Binding-site contacts:
Ligand atom O5 contacts residue ASN282 of chain 1.C at 2.4 Å (h-bond).
Ligand atom C7 contacts residue GLU281 of chain 1.C at 3.5 Å.
Ligand atom N2 contacts residue ASN282 of chain 1.C at 2.9 Å (h-bond).
Ligand atom C1 contacts residue GLU281 of chain 1.C at 3.9 Å.
Ligand atom C2 contacts residue ASN282 of chain 1.C at 2.5 Å.
Ligand atom O7 contacts residue ASN282 of chain 1.C at 3.5 Å (h-bond).
Ligand atom C8 contacts residue ASN282 of chain 1.C at 4.5 Å.
Ligand atom C2 contacts residue GLU281 of chain 1.C at 3.7 Å.
Ligand atom N2 contacts residue GLU281 of chain 1.C at 2.8 Å (salt-bridge).
Ligand atom C3 contacts residue GLU281 of chain 1.C at 4.2 Å.
Ligand atom C3 contacts residue ASN282 of chain 1.C at 3.8 Å.
Ligand atom C8 contacts residue GLU281 of chain 1.C at 3.4 Å.
Ligand atom O6 contacts residue ASN282 of chain 1.C at 4.2 Å.
Ligand atom C7 contacts residue ASN282 of chain 1.C at 3.4 Å.
Ligand atom C5 contacts residue ASN282 of chain 1.C at 3.7 Å.
Ligand atom C7 contacts residue ASN280 of chain 1.C at 3.6 Å.
Ligand atom C1 contacts residue ASN282 of chain 1.C at 1.4 Å.
Ligand atom C8 contacts residue ASN280 of chain 1.C at 3.4 Å.
Ligand atom N2 contacts residue ASN280 of chain 1.C at 4.4 Å.
Ligand atom O7 contacts residue ASN280 of chain 1.C at 3.8 Å.
Ligand atom C4 contacts residue ASN282 of chain 1.C at 4.2 Å.

Sequence of chain 1.C:
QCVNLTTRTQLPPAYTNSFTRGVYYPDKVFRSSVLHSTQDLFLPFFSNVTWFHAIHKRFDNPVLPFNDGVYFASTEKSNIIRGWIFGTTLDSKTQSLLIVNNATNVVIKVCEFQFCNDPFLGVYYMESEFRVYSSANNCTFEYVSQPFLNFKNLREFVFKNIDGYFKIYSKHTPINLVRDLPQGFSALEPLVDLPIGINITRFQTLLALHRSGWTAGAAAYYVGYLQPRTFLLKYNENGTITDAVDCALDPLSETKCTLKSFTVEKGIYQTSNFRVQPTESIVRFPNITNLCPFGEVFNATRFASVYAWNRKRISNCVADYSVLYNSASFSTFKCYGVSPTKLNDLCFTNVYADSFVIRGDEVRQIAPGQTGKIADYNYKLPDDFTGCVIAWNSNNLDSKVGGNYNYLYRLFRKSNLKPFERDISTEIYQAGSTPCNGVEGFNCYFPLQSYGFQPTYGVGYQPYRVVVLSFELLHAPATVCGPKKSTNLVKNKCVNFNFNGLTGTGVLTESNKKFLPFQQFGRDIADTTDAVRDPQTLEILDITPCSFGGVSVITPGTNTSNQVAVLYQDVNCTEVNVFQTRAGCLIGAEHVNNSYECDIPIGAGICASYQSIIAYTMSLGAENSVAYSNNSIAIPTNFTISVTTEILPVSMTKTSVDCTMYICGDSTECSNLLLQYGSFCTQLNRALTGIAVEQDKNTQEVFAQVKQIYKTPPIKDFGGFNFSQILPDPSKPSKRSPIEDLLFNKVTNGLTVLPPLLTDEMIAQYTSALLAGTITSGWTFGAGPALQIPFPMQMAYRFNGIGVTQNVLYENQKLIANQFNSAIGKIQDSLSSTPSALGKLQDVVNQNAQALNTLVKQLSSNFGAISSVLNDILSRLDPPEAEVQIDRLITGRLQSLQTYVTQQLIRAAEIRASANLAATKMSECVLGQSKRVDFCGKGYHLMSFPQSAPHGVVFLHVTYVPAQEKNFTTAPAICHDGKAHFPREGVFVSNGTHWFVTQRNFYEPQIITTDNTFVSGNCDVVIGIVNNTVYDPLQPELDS

A small-molecule ligand and the protein it binds are described below.
Small molecule (SMILES): CC(=O)N[C@@H]1[C@@H](O)[C@H](O)[C@@H](CO)O[C@H]1O